This protein binds this small molecule.
Small molecule (SMILES): Nc1ncnc2c1ncn2[C@H]1C[C@H](O)[C@@H](CO[P](=O)(O)O[P](=O)(O)OP(=O)(O)O)O1

Binding-site contacts:
Ligand atom C6 contacts residue HIS147 of chain 1.C at 4.4 Å.
Ligand atom C3' contacts residue GLN74 of chain 1.C at 3.7 Å.
Ligand atom C4 contacts residue TYR382 of chain 1.C at 4.2 Å (hydrophobic).
Ligand atom O1A contacts residue ARG87 of chain 1.C at 4.3 Å.
Ligand atom N7 contacts residue TYR382 of chain 1.C at 4.3 Å.
Ligand atom O2G contacts residue ASN183 of chain 1.C at 4.0 Å.
Ligand atom C2 contacts residue HIS147 of chain 1.C at 4.3 Å.
Ligand atom O3' contacts residue VAL75 of chain 1.C at 3.5 Å.
Ligand atom O1G contacts residue TYR214 of chain 1.C at 3.0 Å (h-bond).
Ligand atom O1B contacts residue TYR279 of chain 1.C at 4.2 Å.
Ligand atom PG contacts residue TYR214 of chain 1.C at 4.2 Å.
Ligand atom C6 contacts residue TYR382 of chain 1.C at 4.1 Å (hydrophobic).
Ligand atom O3G contacts residue LYS213 of chain 1.C at 2.8 Å (salt-bridge).
Ligand atom O3' contacts residue TYR279 of chain 1.C at 4.0 Å.
Ligand atom O1G contacts residue LYS213 of chain 1.C at 4.1 Å.
Ligand atom N1 contacts residue TYR382 of chain 1.C at 4.0 Å.
Ligand atom C4' contacts residue ARG87 of chain 1.C at 4.2 Å.
Ligand atom O3' contacts residue GLN74 of chain 1.C at 2.9 Å (h-bond).
Ligand atom C2' contacts residue ASP283 of chain 1.C at 3.2 Å.
Ligand atom O4' contacts residue GLN74 of chain 1.C at 4.2 Å.
Ligand atom C3' contacts residue ASP283 of chain 1.C at 3.2 Å.
Ligand atom C1' contacts residue TYR382 of chain 1.C at 4.2 Å (hydrophobic).
Ligand atom C8 contacts residue TYR382 of chain 1.C at 4.3 Å (hydrophobic).
Ligand atom C2' contacts residue TYR382 of chain 1.C at 3.3 Å (hydrophobic).
Ligand atom PG contacts residue LYS213 of chain 1.C at 4.0 Å.
Ligand atom C1' contacts residue GLN74 of chain 1.C at 4.3 Å.
Ligand atom C5 contacts residue TYR382 of chain 1.C at 4.1 Å (hydrophobic).
Ligand atom C5' contacts residue ARG87 of chain 1.C at 3.4 Å.
Ligand atom O2G contacts residue LYS231 of chain 1.C at 3.9 Å.
Ligand atom N1 contacts residue HIS147 of chain 1.C at 4.4 Å.
Ligand atom C2 contacts residue TYR382 of chain 1.C at 4.0 Å (hydrophobic).
Ligand atom O3G contacts residue ASN183 of chain 1.C at 4.2 Å.
Ligand atom C2' contacts residue VAL75 of chain 1.C at 4.3 Å (hydrophobic).
Ligand atom N3 contacts residue TYR382 of chain 1.C at 4.0 Å.
Ligand atom C5' contacts residue GLN74 of chain 1.C at 3.8 Å.
Ligand atom O3' contacts residue ASP283 of chain 1.C at 2.5 Å (salt-bridge).
Ligand atom C2' contacts residue TYR279 of chain 1.C at 4.2 Å (hydrophobic).
Ligand atom C4' contacts residue GLN74 of chain 1.C at 3.5 Å.
Ligand atom N9 contacts residue TYR382 of chain 1.C at 4.1 Å.
Ligand atom C3' contacts residue TYR279 of chain 1.C at 3.9 Å (hydrophobic).

Sequence of chain 1.C:
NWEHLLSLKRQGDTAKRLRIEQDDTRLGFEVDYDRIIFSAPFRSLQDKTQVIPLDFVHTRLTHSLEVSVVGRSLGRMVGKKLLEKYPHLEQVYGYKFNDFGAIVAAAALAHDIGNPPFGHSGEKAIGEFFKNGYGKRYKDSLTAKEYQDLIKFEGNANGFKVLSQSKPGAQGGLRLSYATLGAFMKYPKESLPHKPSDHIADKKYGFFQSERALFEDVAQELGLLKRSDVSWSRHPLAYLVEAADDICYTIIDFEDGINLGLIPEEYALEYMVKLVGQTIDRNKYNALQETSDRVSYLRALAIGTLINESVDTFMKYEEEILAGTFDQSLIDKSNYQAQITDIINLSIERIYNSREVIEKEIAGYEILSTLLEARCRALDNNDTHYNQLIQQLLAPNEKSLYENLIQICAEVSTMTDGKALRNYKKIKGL